Sequence of chain 2.A:
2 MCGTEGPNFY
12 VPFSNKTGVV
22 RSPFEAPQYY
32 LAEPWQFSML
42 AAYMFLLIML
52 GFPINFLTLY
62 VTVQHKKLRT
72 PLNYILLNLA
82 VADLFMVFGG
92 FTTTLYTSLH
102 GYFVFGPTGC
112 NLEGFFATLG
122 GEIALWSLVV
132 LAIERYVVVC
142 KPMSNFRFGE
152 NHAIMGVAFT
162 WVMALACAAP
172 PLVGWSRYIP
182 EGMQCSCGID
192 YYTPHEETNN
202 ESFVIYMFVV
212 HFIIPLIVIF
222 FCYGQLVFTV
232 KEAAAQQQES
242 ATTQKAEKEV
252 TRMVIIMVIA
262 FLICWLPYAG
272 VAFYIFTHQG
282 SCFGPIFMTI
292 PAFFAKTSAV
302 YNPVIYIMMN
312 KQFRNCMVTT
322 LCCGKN

Binding-site contacts:
Ligand atom C22 contacts residue GLU123 of chain 2.A at 3.2 Å.
Ligand atom C16 contacts residue TYR269 of chain 2.A at 3.9 Å (hydrophobic).
Ligand atom C20 contacts residue PHE213 of chain 2.A at 4.0 Å (hydrophobic).
Ligand atom C10 contacts residue PHE213 of chain 2.A at 3.4 Å (hydrophobic).
Ligand atom C4 contacts residue VAL205 of chain 2.A at 3.6 Å (hydrophobic).
Ligand atom C5 contacts residue VAL205 of chain 2.A at 3.7 Å (hydrophobic).
Ligand atom C20 contacts residue HIS212 of chain 2.A at 3.8 Å.
Ligand atom C14 contacts residue GLU123 of chain 2.A at 3.6 Å.
Ligand atom C3 contacts residue MET289 of chain 2.A at 4.0 Å (hydrophobic).
Ligand atom C23 contacts residue GLU123 of chain 2.A at 3.1 Å.
Ligand atom C17 contacts residue TYR269 of chain 2.A at 3.4 Å (hydrophobic).
Ligand atom C27 contacts residue MET289 of chain 2.A at 3.7 Å (hydrophobic).
Ligand atom C21 contacts residue LEU126 of chain 2.A at 3.6 Å (hydrophobic).
Ligand atom O9 contacts residue MET289 of chain 2.A at 3.6 Å.
Ligand atom C1 contacts residue MET289 of chain 2.A at 3.8 Å (hydrophobic).
Ligand atom C13 contacts residue BOG1 of chain 2.D at 3.7 Å.
Ligand atom C27 contacts residue TYR269 of chain 2.A at 3.4 Å (hydrophobic).
Ligand atom CL contacts residue TRP266 of chain 2.A at 3.6 Å.
Ligand atom C2 contacts residue MET289 of chain 2.A at 3.6 Å (hydrophobic).
Ligand atom C23 contacts residue LEU126 of chain 2.A at 4.0 Å (hydrophobic).
Ligand atom C1 contacts residue TYR269 of chain 2.A at 4.1 Å (hydrophobic).
Ligand atom C4 contacts residue PHE209 of chain 2.A at 3.7 Å (hydrophobic).
Ligand atom C26 contacts residue TYR192 of chain 2.A at 3.2 Å (hydrophobic).
Ligand atom C6 contacts residue ALA273 of chain 2.A at 3.5 Å (hydrophobic).
Ligand atom CL contacts residue CYS265 of chain 2.A at 3.7 Å.
Ligand atom C11 contacts residue MET208 of chain 2.A at 3.7 Å (hydrophobic).
Ligand atom C6 contacts residue PHE209 of chain 2.A at 3.4 Å (hydrophobic).
Ligand atom C1 contacts residue PHE209 of chain 2.A at 3.8 Å (hydrophobic).
Ligand atom C23 contacts residue GLY122 of chain 2.A at 3.5 Å.
Ligand atom O24 contacts residue GLU123 of chain 2.A at 2.5 Å (salt-bridge).
Ligand atom C23 contacts residue BOG1 of chain 2.D at 4.0 Å.
Ligand atom O25 contacts residue BOG1 of chain 2.D at 2.6 Å (h-bond).
Ligand atom O9 contacts residue TYR269 of chain 2.A at 3.7 Å.
Ligand atom C20 contacts residue LEU126 of chain 2.A at 3.8 Å (hydrophobic).
Ligand atom N12 contacts residue MET208 of chain 2.A at 4.0 Å.
Ligand atom C8 contacts residue TYR269 of chain 2.A at 4.0 Å (hydrophobic).
Ligand atom C5 contacts residue PHE209 of chain 2.A at 3.5 Å (hydrophobic).
Ligand atom C21 contacts residue HIS212 of chain 2.A at 3.2 Å.
Ligand atom N12 contacts residue TYR192 of chain 2.A at 3.7 Å.
Ligand atom C1 contacts residue ALA273 of chain 2.A at 3.5 Å (hydrophobic).

A small-molecule ligand and the protein it binds are described below.
Small molecule (SMILES): C[C@@H](O)[C@H](C(=O)N1CCC2(CC1)Oc1ccccc1O2)c1ccc(Cl)cc1